Binding-site contacts:
Ligand atom CA contacts residue GLY47 of chain 1.V at 3.3 Å.
Ligand atom CD2 contacts residue GLN22 of chain 1.V at 3.6 Å.
Ligand atom O contacts residue SER20 of chain 1.V at 3.4 Å (h-bond).
Ligand atom C2 contacts residue THR1 of chain 1.V at 1.5 Å.
Ligand atom CB contacts residue GLY47 of chain 1.V at 3.7 Å.
Ligand atom C1 contacts residue MES1 of chain 1.SA at 3.2 Å.
Ligand atom C contacts residue THR1 of chain 1.V at 1.4 Å.
Ligand atom OE1 contacts residue ALA49 of chain 1.V at 3.5 Å.
Ligand atom CG contacts residue THR1 of chain 1.V at 3.6 Å.
Ligand atom N contacts residue GLY47 of chain 1.V at 2.8 Å (h-bond).
Ligand atom CA contacts residue THR21 of chain 1.V at 3.6 Å.
Ligand atom N contacts residue THR21 of chain 1.V at 3.0 Å (h-bond).
Ligand atom C3 contacts residue ARG19 of chain 1.V at 3.5 Å.
Ligand atom N contacts residue THR1 of chain 1.V at 3.7 Å.
Ligand atom CD2 contacts residue ALA27 of chain 1.V at 3.6 Å (hydrophobic).
Ligand atom CD contacts residue ALA49 of chain 1.V at 3.6 Å (hydrophobic).
Ligand atom O contacts residue THR1 of chain 1.V at 2.3 Å (h-bond).
Ligand atom O contacts residue ALA49 of chain 1.V at 3.0 Å (h-bond).
Ligand atom CA contacts residue THR1 of chain 1.V at 2.4 Å.
Ligand atom C3 contacts residue THR1 of chain 1.V at 2.5 Å.
Ligand atom CH3 contacts residue ASP125 of chain 1.W at 3.5 Å.
Ligand atom O contacts residue THR21 of chain 1.V at 3.3 Å (h-bond).
Ligand atom N contacts residue ASP125 of chain 1.W at 2.9 Å (salt-bridge).
Ligand atom OE1 contacts residue CYS31 of chain 1.V at 3.7 Å.
Ligand atom O contacts residue THR21 of chain 1.V at 3.0 Å (h-bond).
Ligand atom CG contacts residue LYS33 of chain 1.V at 3.7 Å.
Ligand atom OE2 contacts residue THR52 of chain 1.V at 3.3 Å (h-bond).
Ligand atom O contacts residue GLY47 of chain 1.V at 3.0 Å (h-bond).
Ligand atom CB contacts residue SER20 of chain 1.V at 3.7 Å.
Ligand atom C contacts residue GLY47 of chain 1.V at 3.5 Å.
Ligand atom C contacts residue ASP125 of chain 1.W at 3.6 Å.
Ligand atom C contacts residue GLN22 of chain 1.V at 3.6 Å.
Ligand atom N contacts residue GLN22 of chain 1.V at 3.7 Å.
Ligand atom OE2 contacts residue ALA49 of chain 1.V at 3.5 Å.
Ligand atom O contacts residue THR1 of chain 1.V at 3.6 Å (h-bond).
Ligand atom C1 contacts residue THR1 of chain 1.V at 2.5 Å.
Ligand atom CB contacts residue GLY47 of chain 1.V at 3.7 Å.
Ligand atom CB contacts residue THR1 of chain 1.V at 2.7 Å.
Ligand atom C3 contacts residue GLY168 of chain 1.V at 3.1 Å.
Ligand atom O contacts residue MES1 of chain 1.SA at 2.7 Å (h-bond).

The small molecule below binds the protein below.
Small molecule (SMILES): CC(=O)N[C@@H](CC(C)C)C(=O)N[C@@H](C)C(=O)N[C@@H](CCC(=O)O)[C@@H](O)[C@H](C)CO

Sequence of chain 1.W:
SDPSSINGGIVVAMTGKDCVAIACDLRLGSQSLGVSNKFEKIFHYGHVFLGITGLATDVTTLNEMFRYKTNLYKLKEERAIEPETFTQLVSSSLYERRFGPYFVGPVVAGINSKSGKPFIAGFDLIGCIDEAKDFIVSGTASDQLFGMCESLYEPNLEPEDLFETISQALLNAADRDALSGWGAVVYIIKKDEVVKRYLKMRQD

Sequence of chain 1.V:
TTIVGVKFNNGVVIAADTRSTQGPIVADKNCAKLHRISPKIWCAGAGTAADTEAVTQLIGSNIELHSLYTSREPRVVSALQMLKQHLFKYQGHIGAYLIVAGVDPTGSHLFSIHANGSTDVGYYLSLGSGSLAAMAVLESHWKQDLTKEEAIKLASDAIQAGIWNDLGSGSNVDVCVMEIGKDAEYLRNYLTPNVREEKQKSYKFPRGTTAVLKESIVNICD